Sequence of chain 1.B:
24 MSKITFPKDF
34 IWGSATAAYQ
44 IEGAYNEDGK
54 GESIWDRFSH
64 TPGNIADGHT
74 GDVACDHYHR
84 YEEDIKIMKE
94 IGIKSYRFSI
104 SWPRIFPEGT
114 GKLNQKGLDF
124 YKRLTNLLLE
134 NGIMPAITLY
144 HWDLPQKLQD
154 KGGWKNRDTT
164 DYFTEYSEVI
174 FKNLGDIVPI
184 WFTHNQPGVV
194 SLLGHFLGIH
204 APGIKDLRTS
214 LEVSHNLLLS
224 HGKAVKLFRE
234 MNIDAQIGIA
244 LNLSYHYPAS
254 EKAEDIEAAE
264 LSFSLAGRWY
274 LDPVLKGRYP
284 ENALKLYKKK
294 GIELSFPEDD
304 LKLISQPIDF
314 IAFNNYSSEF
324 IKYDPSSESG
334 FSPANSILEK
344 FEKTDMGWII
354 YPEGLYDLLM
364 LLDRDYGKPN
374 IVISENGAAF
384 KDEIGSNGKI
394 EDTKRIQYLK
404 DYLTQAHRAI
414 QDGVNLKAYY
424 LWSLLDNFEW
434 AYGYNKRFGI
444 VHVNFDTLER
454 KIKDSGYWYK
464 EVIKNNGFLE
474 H

The protein below binds the small molecule below.
Small molecule (SMILES): OC[C@H]1O[C@@H](O)[C@H](O)[C@@H](O)[C@@H]1O

Binding-site contacts:
Ligand atom C3 contacts residue GLN43 of chain 1.B at 3.6 Å.
Ligand atom O1 contacts residue GLU378 of chain 1.B at 3.2 Å (salt-bridge).
Ligand atom C3 contacts residue TRP433 of chain 1.B at 3.6 Å (hydrophobic).
Ligand atom O1 contacts residue TYR319 of chain 1.B at 3.5 Å.
Ligand atom C5 contacts residue TRP425 of chain 1.B at 3.7 Å (hydrophobic).
Ligand atom O3 contacts residue TRP433 of chain 1.B at 2.8 Å (h-bond).
Ligand atom C4 contacts residue GLN43 of chain 1.B at 3.7 Å.
Ligand atom C1 contacts residue GLU378 of chain 1.B at 2.9 Å.
Ligand atom O2 contacts residue ASN317 of chain 1.B at 3.5 Å (h-bond).
Ligand atom O6 contacts residue TRP351 of chain 1.B at 3.5 Å.
Ligand atom O3 contacts residue GLN43 of chain 1.B at 2.6 Å (h-bond).
Ligand atom O3 contacts residue TRP425 of chain 1.B at 3.8 Å.
Ligand atom C1 contacts residue GLN189 of chain 1.B at 3.5 Å.
Ligand atom C6 contacts residue PHE441 of chain 1.B at 3.5 Å (hydrophobic).
Ligand atom O3 contacts residue HIS144 of chain 1.B at 3.2 Å (h-bond).
Ligand atom O2 contacts residue GLN189 of chain 1.B at 3.1 Å (h-bond).
Ligand atom C4 contacts residue TRP433 of chain 1.B at 3.5 Å (hydrophobic).
Ligand atom C6 contacts residue TRP425 of chain 1.B at 3.7 Å (hydrophobic).
Ligand atom O6 contacts residue GLU432 of chain 1.B at 2.8 Å (salt-bridge).
Ligand atom O6 contacts residue PHE441 of chain 1.B at 3.6 Å.
Ligand atom O1 contacts residue GLN189 of chain 1.B at 2.8 Å (h-bond).
Ligand atom C5 contacts residue GLU378 of chain 1.B at 3.9 Å.
Ligand atom C3 contacts residue GLU378 of chain 1.B at 3.8 Å.
Ligand atom C6 contacts residue GLU432 of chain 1.B at 3.2 Å.
Ligand atom C3 contacts residue TRP425 of chain 1.B at 3.5 Å (hydrophobic).
Ligand atom O4 contacts residue TRP425 of chain 1.B at 3.1 Å.
Ligand atom O4 contacts residue TRP433 of chain 1.B at 3.7 Å.
Ligand atom O2 contacts residue GLU378 of chain 1.B at 2.7 Å (salt-bridge).
Ligand atom O5 contacts residue TYR319 of chain 1.B at 3.9 Å.
Ligand atom C4 contacts residue TRP425 of chain 1.B at 3.8 Å (hydrophobic).
Ligand atom C2 contacts residue GLN189 of chain 1.B at 3.2 Å.
Ligand atom C5 contacts residue TYR319 of chain 1.B at 3.6 Å (hydrophobic).
Ligand atom C4 contacts residue GLU432 of chain 1.B at 3.4 Å.
Ligand atom O2 contacts residue HIS144 of chain 1.B at 3.5 Å (h-bond).
Ligand atom C1 contacts residue TYR319 of chain 1.B at 3.6 Å (hydrophobic).
Ligand atom C5 contacts residue GLU432 of chain 1.B at 3.8 Å.
Ligand atom O4 contacts residue GLU432 of chain 1.B at 2.6 Å (salt-bridge).
Ligand atom O2 contacts residue ASN188 of chain 1.B at 3.1 Å (h-bond).
Ligand atom O4 contacts residue GLN43 of chain 1.B at 2.7 Å (h-bond).
Ligand atom C2 contacts residue GLU378 of chain 1.B at 3.4 Å.